Sequence of chain 1.A:
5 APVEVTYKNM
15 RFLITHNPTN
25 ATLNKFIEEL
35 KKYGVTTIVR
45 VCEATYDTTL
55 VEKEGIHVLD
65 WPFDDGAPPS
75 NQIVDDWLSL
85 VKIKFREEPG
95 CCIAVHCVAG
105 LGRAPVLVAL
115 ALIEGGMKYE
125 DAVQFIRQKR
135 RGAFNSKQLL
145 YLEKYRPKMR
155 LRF

Binding-site contacts:
Ligand atom C21 contacts residue MET121 of chain 1.A at 3.5 Å (hydrophobic).
Ligand atom C21 contacts residue PHE129 of chain 1.A at 3.4 Å (hydrophobic).
Ligand atom C18 contacts residue ASN13 of chain 1.A at 3.1 Å.
Ligand atom N1 contacts residue TYR11 of chain 1.A at 3.9 Å.
Ligand atom C16 contacts residue ASN13 of chain 1.A at 3.8 Å.
Ligand atom N2 contacts residue LYS12 of chain 1.A at 3.7 Å.
Ligand atom C7 contacts residue TYR11 of chain 1.A at 3.6 Å (hydrophobic).
Ligand atom C11 contacts residue LYS12 of chain 1.A at 3.9 Å.
Ligand atom C19 contacts residue ASN13 of chain 1.A at 3.2 Å.
Ligand atom C3 contacts residue MET121 of chain 1.A at 3.9 Å (hydrophobic).
Ligand atom C18 contacts residue LYS12 of chain 1.A at 4.2 Å.
Ligand atom C15 contacts residue TYR11 of chain 1.A at 4.3 Å (hydrophobic).
Ligand atom C10 contacts residue LYS12 of chain 1.A at 4.2 Å.
Ligand atom C2 contacts residue MET121 of chain 1.A at 4.4 Å (hydrophobic).
Ligand atom C12 contacts residue TYR11 of chain 1.A at 3.3 Å (hydrophobic).
Ligand atom O2 contacts residue ARG156 of chain 1.A at 4.4 Å.
Ligand atom C8 contacts residue TYR11 of chain 1.A at 4.1 Å (hydrophobic).
Ligand atom C3 contacts residue PHE129 of chain 1.A at 4.2 Å (hydrophobic).
Ligand atom N3 contacts residue ASN13 of chain 1.A at 4.0 Å.
Ligand atom C14 contacts residue TYR11 of chain 1.A at 3.1 Å (hydrophobic).
Ligand atom C17 contacts residue LYS12 of chain 1.A at 4.1 Å.
Ligand atom O1 contacts residue LYS12 of chain 1.A at 3.2 Å.
Ligand atom C20 contacts residue ASN13 of chain 1.A at 3.2 Å.
Ligand atom C16 contacts residue LYS12 of chain 1.A at 4.1 Å.
Ligand atom N3 contacts residue LYS12 of chain 1.A at 3.3 Å.
Ligand atom C6 contacts residue TYR11 of chain 1.A at 4.2 Å (hydrophobic).
Ligand atom O2 contacts residue LYS12 of chain 1.A at 3.3 Å.
Ligand atom C15 contacts residue LYS12 of chain 1.A at 3.6 Å.
Ligand atom C9 contacts residue TYR11 of chain 1.A at 3.2 Å (hydrophobic).
Ligand atom C12 contacts residue LYS12 of chain 1.A at 3.9 Å.
Ligand atom C11 contacts residue TYR11 of chain 1.A at 3.4 Å (hydrophobic).
Ligand atom O2 contacts residue ASN13 of chain 1.A at 3.1 Å (h-bond).
Ligand atom C4 contacts residue PHE129 of chain 1.A at 3.8 Å (hydrophobic).
Ligand atom C17 contacts residue ASN13 of chain 1.A at 3.1 Å.
Ligand atom C10 contacts residue TYR11 of chain 1.A at 3.4 Å (hydrophobic).
Ligand atom C18 contacts residue ARG156 of chain 1.A at 3.4 Å.
Ligand atom C19 contacts residue ARG156 of chain 1.A at 3.9 Å.
Ligand atom C13 contacts residue LYS12 of chain 1.A at 4.3 Å.
Ligand atom C5 contacts residue TYR11 of chain 1.A at 4.1 Å (hydrophobic).
Ligand atom C13 contacts residue TYR11 of chain 1.A at 3.2 Å (hydrophobic).

A small-molecule ligand and the protein it binds are described below.
Small molecule (SMILES): Cc1cc2cn(-c3cccc(C(=O)N/N=C/c4ccco4)c3)cc2cc1C